Sequence of chain 1.C:
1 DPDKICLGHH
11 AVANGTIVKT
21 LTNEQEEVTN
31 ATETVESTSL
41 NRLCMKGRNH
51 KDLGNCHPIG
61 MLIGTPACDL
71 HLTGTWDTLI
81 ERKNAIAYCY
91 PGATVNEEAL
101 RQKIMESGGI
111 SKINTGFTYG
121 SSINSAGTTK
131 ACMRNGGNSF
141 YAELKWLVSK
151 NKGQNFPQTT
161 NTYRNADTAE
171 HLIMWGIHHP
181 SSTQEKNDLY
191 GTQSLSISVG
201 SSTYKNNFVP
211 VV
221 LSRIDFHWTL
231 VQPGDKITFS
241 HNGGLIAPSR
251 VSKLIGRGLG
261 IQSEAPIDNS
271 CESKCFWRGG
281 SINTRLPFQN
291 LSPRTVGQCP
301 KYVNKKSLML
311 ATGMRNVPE

The protein below binds the small molecule below.
Small molecule (SMILES): CC(=O)N[C@@H]1[C@@H](O)[C@H](O[C@@H]2O[C@H](CO[C@]3(C(=O)O)C[C@H](O)[C@@H](NC(C)=O)[C@H]([C@H](O)[C@H](O)CO)O3)[C@H](O)[C@H](O)[C@H]2O)[C@@H](CO)O[C@H]1O

Binding-site contacts:
Ligand atom C11 contacts residue THR128 of chain 1.C at 3.9 Å.
Ligand atom O1A contacts residue LYS130 of chain 1.C at 3.8 Å.
Ligand atom O8 contacts residue TYR90 of chain 1.C at 3.0 Å (h-bond).
Ligand atom O9 contacts residue TYR90 of chain 1.C at 3.1 Å (h-bond).
Ligand atom C11 contacts residue TRP146 of chain 1.C at 3.7 Å (hydrophobic).
Ligand atom O1 contacts residue LEU221 of chain 1.C at 3.3 Å.
Ligand atom O1B contacts residue LYS130 of chain 1.C at 2.9 Å (salt-bridge).
Ligand atom C1 contacts residue THR129 of chain 1.C at 3.8 Å.
Ligand atom O4 contacts residue LYS130 of chain 1.C at 3.3 Å (salt-bridge).
Ligand atom C2 contacts residue LYS130 of chain 1.C at 3.9 Å.
Ligand atom O3 contacts residue LYS130 of chain 1.C at 3.7 Å.
Ligand atom C8 contacts residue TYR90 of chain 1.C at 3.8 Å (hydrophobic).
Ligand atom O1A contacts residue THR129 of chain 1.C at 3.0 Å (h-bond).
Ligand atom C1 contacts residue LYS130 of chain 1.C at 3.7 Å.
Ligand atom O9 contacts residue GLU185 of chain 1.C at 2.9 Å (salt-bridge).
Ligand atom C11 contacts residue VAL148 of chain 1.C at 4.1 Å (hydrophobic).
Ligand atom C9 contacts residue GLU185 of chain 1.C at 3.4 Å.
Ligand atom C1 contacts residue LYS130 of chain 1.C at 3.9 Å.
Ligand atom O9 contacts residue SER222 of chain 1.C at 3.0 Å (h-bond).
Ligand atom O1B contacts residue THR129 of chain 1.C at 3.5 Å.
Ligand atom O8 contacts residue TRP146 of chain 1.C at 4.0 Å.
Ligand atom O4 contacts residue LYS130 of chain 1.C at 3.7 Å.
Ligand atom O9 contacts residue HIS178 of chain 1.C at 4.2 Å.
Ligand atom C9 contacts residue TYR90 of chain 1.C at 3.3 Å (hydrophobic).
Ligand atom N5 contacts residue THR128 of chain 1.C at 3.0 Å (h-bond).
Ligand atom C7 contacts residue TRP146 of chain 1.C at 3.9 Å (hydrophobic).
Ligand atom O10 contacts residue LEU189 of chain 1.C at 3.2 Å.
Ligand atom C11 contacts residue GLY127 of chain 1.C at 3.8 Å.
Ligand atom C4 contacts residue THR128 of chain 1.C at 3.5 Å.
Ligand atom C9 contacts residue SER222 of chain 1.C at 3.7 Å.
Ligand atom O4 contacts residue THR128 of chain 1.C at 3.9 Å.
Ligand atom C9 contacts residue TRP146 of chain 1.C at 3.9 Å (hydrophobic).
Ligand atom O1B contacts residue ASN138 of chain 1.C at 3.7 Å.
Ligand atom C10 contacts residue THR128 of chain 1.C at 3.9 Å.
Ligand atom C5 contacts residue THR128 of chain 1.C at 3.8 Å.
Ligand atom O7 contacts residue LEU189 of chain 1.C at 4.2 Å.
Ligand atom C9 contacts residue HIS178 of chain 1.C at 4.0 Å.
Ligand atom O5 contacts residue LYS130 of chain 1.C at 3.4 Å (salt-bridge).
Ligand atom O5 contacts residue LEU221 of chain 1.C at 4.2 Å.
Ligand atom C8 contacts residue TRP146 of chain 1.C at 4.1 Å (hydrophobic).